Binding-site contacts:
Ligand atom C5 contacts residue ASN102 of chain 1.C at 3.6 Å.
Ligand atom O5 contacts residue ASN102 of chain 1.C at 2.3 Å (h-bond).
Ligand atom O7 contacts residue SER12 of chain 1.C at 3.9 Å.
Ligand atom C6 contacts residue ARG103 of chain 1.C at 4.5 Å.
Ligand atom C7 contacts residue SER12 of chain 1.C at 4.4 Å.
Ligand atom C1 contacts residue SER14 of chain 1.C at 4.4 Å.
Ligand atom C6 contacts residue ARG103 of chain 1.C at 4.4 Å.
Ligand atom O5 contacts residue ARG103 of chain 1.C at 4.4 Å.
Ligand atom C8 contacts residue ASN102 of chain 1.C at 4.5 Å.
Ligand atom C6 contacts residue THR104 of chain 1.C at 3.7 Å.
Ligand atom C4 contacts residue ASN102 of chain 1.C at 4.2 Å.
Ligand atom C3 contacts residue ASN102 of chain 1.C at 3.9 Å.
Ligand atom O5 contacts residue SER14 of chain 1.C at 4.2 Å.
Ligand atom C8 contacts residue SER12 of chain 1.C at 4.2 Å.
Ligand atom N2 contacts residue ASN102 of chain 1.C at 3.0 Å (h-bond).
Ligand atom O5 contacts residue THR104 of chain 1.C at 3.9 Å.
Ligand atom C1 contacts residue THR104 of chain 1.C at 4.0 Å.
Ligand atom O7 contacts residue ASN102 of chain 1.C at 2.9 Å (h-bond).
Ligand atom O7 contacts residue SER14 of chain 1.C at 4.5 Å.
Ligand atom C2 contacts residue ASN102 of chain 1.C at 2.5 Å.
Ligand atom C1 contacts residue ASN102 of chain 1.C at 1.4 Å.
Ligand atom C7 contacts residue ASN102 of chain 1.C at 3.2 Å.

Sequence of chain 1.C:
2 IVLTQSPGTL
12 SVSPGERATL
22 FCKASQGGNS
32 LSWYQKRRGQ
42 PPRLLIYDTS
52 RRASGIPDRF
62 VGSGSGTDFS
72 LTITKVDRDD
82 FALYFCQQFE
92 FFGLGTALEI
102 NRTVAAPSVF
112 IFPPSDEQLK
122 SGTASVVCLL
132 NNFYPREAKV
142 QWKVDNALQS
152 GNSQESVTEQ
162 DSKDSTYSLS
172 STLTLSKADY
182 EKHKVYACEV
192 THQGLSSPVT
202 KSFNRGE

A small-molecule ligand and the protein it binds are described below.
Small molecule (SMILES): CC(=O)N[C@H]1[C@H](O[C@H]2[C@H](O)[C@@H](NC(C)=O)CO[C@@H]2CO[C@@H]2O[C@@H](C)[C@@H](O)[C@@H](O)[C@@H]2O)O[C@H](CO)[C@@H](O)[C@@H]1O